Sequence of chain 1.D:
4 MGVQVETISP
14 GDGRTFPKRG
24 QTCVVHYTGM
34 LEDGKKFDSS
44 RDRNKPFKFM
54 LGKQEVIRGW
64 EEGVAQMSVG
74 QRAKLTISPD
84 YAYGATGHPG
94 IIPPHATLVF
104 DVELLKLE

This protein binds this small molecule.
Small molecule (SMILES): C=CC[C@@H]1/C=C(\C)C[C@H](C)C[C@H](OC)[C@H]2O[C@@](O)(C(=O)C(=O)N3CCCC[C@H]3C(=O)O[C@H](/C(C)=C/[C@@H]3CC[C@@H](O)[C@H](OC)C3)[C@H](C)[C@@H](O)C/C1=N/NC(C)=O)[C@H](C)C[C@@H]2OC

Binding-site contacts:
Ligand atom C26 contacts residue TYR30 of chain 1.D at 3.7 Å (hydrophobic).
Ligand atom C29 contacts residue ARG46 of chain 1.D at 3.7 Å.
Ligand atom C30 contacts residue ASP41 of chain 1.D at 3.7 Å.
Ligand atom O5 contacts residue VAL59 of chain 1.D at 3.2 Å.
Ligand atom C36 contacts residue ASP41 of chain 1.D at 3.4 Å.
Ligand atom O6 contacts residue GLU58 of chain 1.D at 2.6 Å (salt-bridge).
Ligand atom C12 contacts residue TYR86 of chain 1.D at 3.4 Å (hydrophobic).
Ligand atom C35 contacts residue TYR86 of chain 1.D at 3.6 Å (hydrophobic).
Ligand atom C14 contacts residue PHE50 of chain 1.D at 3.7 Å (hydrophobic).
Ligand atom C34 contacts residue TYR86 of chain 1.D at 3.6 Å (hydrophobic).
Ligand atom C26 contacts residue PHE50 of chain 1.D at 3.8 Å (hydrophobic).
Ligand atom O10 contacts residue ASP41 of chain 1.D at 2.9 Å (salt-bridge).
Ligand atom O4 contacts residue TYR86 of chain 1.D at 2.7 Å (h-bond).
Ligand atom C10 contacts residue TYR86 of chain 1.D at 3.6 Å (hydrophobic).
Ligand atom C44 contacts residue GLU58 of chain 1.D at 3.6 Å.
Ligand atom C16 contacts residue TRP63 of chain 1.D at 3.4 Å (hydrophobic).
Ligand atom O9 contacts residue TYR30 of chain 1.D at 3.7 Å.
Ligand atom O5 contacts residue ILE60 of chain 1.D at 2.8 Å (h-bond).
Ligand atom O11 contacts residue TYR30 of chain 1.D at 3.5 Å.
Ligand atom C7 contacts residue TYR86 of chain 1.D at 3.7 Å (hydrophobic).
Ligand atom C15 contacts residue PHE50 of chain 1.D at 3.6 Å (hydrophobic).
Ligand atom O11 contacts residue PHE103 of chain 1.D at 3.7 Å.
Ligand atom C3 contacts residue ALA85 of chain 1.D at 3.4 Å (hydrophobic).
Ligand atom O11 contacts residue ASP41 of chain 1.D at 3.1 Å (salt-bridge).
Ligand atom C18 contacts residue GLU58 of chain 1.D at 3.8 Å.
Ligand atom O11 contacts residue PHE40 of chain 1.D at 3.4 Å.
Ligand atom C13 contacts residue TYR30 of chain 1.D at 3.7 Å (hydrophobic).
Ligand atom C8 contacts residue TYR86 of chain 1.D at 3.5 Å (hydrophobic).
Ligand atom C4 contacts residue ILE60 of chain 1.D at 3.8 Å (hydrophobic).
Ligand atom C15 contacts residue TRP63 of chain 1.D at 3.5 Å (hydrophobic).
Ligand atom C12 contacts residue PHE103 of chain 1.D at 3.8 Å (hydrophobic).
Ligand atom C26 contacts residue ARG46 of chain 1.D at 3.5 Å.
Ligand atom C14 contacts residue TYR30 of chain 1.D at 3.7 Å (hydrophobic).
Ligand atom O4 contacts residue PHE103 of chain 1.D at 3.4 Å.
Ligand atom C35 contacts residue ILE95 of chain 1.D at 3.7 Å (hydrophobic).
Ligand atom O9 contacts residue ASP41 of chain 1.D at 3.0 Å (salt-bridge).
Ligand atom C44 contacts residue PHE50 of chain 1.D at 3.7 Å (hydrophobic).
Ligand atom O3 contacts residue TYR86 of chain 1.D at 3.6 Å (h-bond).
Ligand atom C11 contacts residue TYR86 of chain 1.D at 3.7 Å (hydrophobic).
Ligand atom C37 contacts residue ASP41 of chain 1.D at 3.6 Å.